Binding-site contacts:
Ligand atom CBP contacts residue GLN95 of chain 1.A at 3.5 Å.
Ligand atom NAJ contacts residue HIS461 of chain 1.A at 3.0 Å (h-bond).
Ligand atom NAZ contacts residue PHE311 of chain 1.A at 3.3 Å.
Ligand atom CAV contacts residue TYR142 of chain 1.A at 3.6 Å (hydrophobic).
Ligand atom CAA contacts residue PHE351 of chain 1.A at 3.4 Å (hydrophobic).
Ligand atom CAR contacts residue GLY139 of chain 1.A at 3.4 Å.
Ligand atom CAW contacts residue TYR142 of chain 1.A at 3.1 Å (hydrophobic).
Ligand atom CBP contacts residue PEG1 of chain 1.D at 3.5 Å.
Ligand atom NBB contacts residue PHE309 of chain 1.A at 3.2 Å (h-bond).
Ligand atom CAC contacts residue PHE351 of chain 1.A at 3.4 Å (hydrophobic).
Ligand atom CAD contacts residue PHE351 of chain 1.A at 3.4 Å (hydrophobic).
Ligand atom CBK contacts residue PEG1 of chain 1.D at 3.4 Å.
Ligand atom NAZ contacts residue PEG1 of chain 1.D at 3.5 Å (h-bond).
Ligand atom CAT contacts residue GLY139 of chain 1.A at 3.5 Å.
Ligand atom CAW contacts residue PHE352 of chain 1.A at 3.5 Å (hydrophobic).
Ligand atom CAS contacts residue GLY139 of chain 1.A at 3.5 Å.
Ligand atom CL1 contacts residue TRP453 of chain 1.A at 3.2 Å.
Ligand atom CAV contacts residue PHE311 of chain 1.A at 3.4 Å (hydrophobic).
Ligand atom NAL contacts residue TRP105 of chain 1.A at 3.2 Å.
Ligand atom CAF contacts residue PHE351 of chain 1.A at 3.4 Å (hydrophobic).
Ligand atom CAB contacts residue PHE351 of chain 1.A at 3.4 Å (hydrophobic).
Ligand atom NBA contacts residue PHE352 of chain 1.A at 3.0 Å.
Ligand atom NBB contacts residue PHE311 of chain 1.A at 3.3 Å.
Ligand atom CAI contacts residue TRP105 of chain 1.A at 3.4 Å (hydrophobic).
Ligand atom CAF contacts residue TRP453 of chain 1.A at 3.5 Å (hydrophobic).
Ligand atom OBM contacts residue ILE308 of chain 1.A at 3.2 Å.
Ligand atom CAB contacts residue TRP105 of chain 1.A at 3.5 Å (hydrophobic).
Ligand atom NBA contacts residue PHE311 of chain 1.A at 3.1 Å.
Ligand atom CAX contacts residue TYR142 of chain 1.A at 3.5 Å (hydrophobic).
Ligand atom CAV contacts residue PHE352 of chain 1.A at 3.5 Å (hydrophobic).
Ligand atom CAW contacts residue PEG1 of chain 1.D at 3.5 Å.
Ligand atom CBC contacts residue TRP300 of chain 1.A at 3.5 Å (hydrophobic).
Ligand atom CAE contacts residue PHE351 of chain 1.A at 3.3 Å (hydrophobic).
Ligand atom CAX contacts residue PEG1 of chain 1.D at 3.2 Å.
Ligand atom CBJ contacts residue PEG1 of chain 1.D at 3.4 Å.
Ligand atom CBE contacts residue GLY356 of chain 1.A at 3.5 Å.
Ligand atom CAU contacts residue PHE351 of chain 1.A at 3.4 Å (hydrophobic).
Ligand atom CAA contacts residue TRP105 of chain 1.A at 3.5 Å (hydrophobic).
Ligand atom NBL contacts residue PEG1 of chain 1.D at 3.2 Å (h-bond).
Ligand atom CBK contacts residue TYR355 of chain 1.A at 3.5 Å (hydrophobic).

This protein binds this small molecule.
Small molecule (SMILES): COc1cc(CNC(=O)Cc2cn(CCCCC3CC4Cc5nc6cc(Cl)ccc6c(N)c5C(C3)C4)nn2)ccc1O

Sequence of chain 1.A:
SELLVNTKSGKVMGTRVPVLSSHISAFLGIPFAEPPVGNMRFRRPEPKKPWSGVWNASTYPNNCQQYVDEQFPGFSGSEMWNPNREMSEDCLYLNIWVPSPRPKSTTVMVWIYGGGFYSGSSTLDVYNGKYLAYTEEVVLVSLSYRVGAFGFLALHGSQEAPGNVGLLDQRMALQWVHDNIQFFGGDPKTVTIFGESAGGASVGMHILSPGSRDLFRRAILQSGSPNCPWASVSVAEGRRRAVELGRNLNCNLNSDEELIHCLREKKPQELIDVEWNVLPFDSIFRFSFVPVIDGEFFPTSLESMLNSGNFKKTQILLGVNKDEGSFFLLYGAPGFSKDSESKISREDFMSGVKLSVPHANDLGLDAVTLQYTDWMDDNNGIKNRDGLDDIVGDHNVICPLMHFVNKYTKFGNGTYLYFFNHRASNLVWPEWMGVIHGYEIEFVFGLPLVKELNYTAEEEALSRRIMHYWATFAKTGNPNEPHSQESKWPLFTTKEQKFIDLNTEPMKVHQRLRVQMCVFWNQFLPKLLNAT